The small molecule below binds the protein below.
Small molecule (SMILES): CC(=O)N[C@@H]1[C@@H](O)[C@H](O[C@@H]2O[C@H](CO)[C@@H](O[C@@H]3O[C@H](CO)[C@@H](O[C@@H]4O[C@H](CO)[C@@H](O[C@@H]5O[C@H](CO)[C@@H](O)[C@H](O)[C@H]5NC(C)=O)[C@H](O)[C@H]4NC(C)=O)[C@H](O)[C@H]3NC(C)=O)[C@H](O)[C@H]2NC(C)=O)[C@@H](CO)O[C@H]1O

Binding-site contacts:
Ligand atom O6 contacts residue TRP63 of chain 1.A at 3.4 Å.
Ligand atom N2 contacts residue ASP101 of chain 1.A at 2.8 Å (salt-bridge).
Ligand atom O4 contacts residue ASN59 of chain 1.A at 3.5 Å (h-bond).
Ligand atom C6 contacts residue ASP101 of chain 1.A at 3.3 Å.
Ligand atom O6 contacts residue ALA107 of chain 1.A at 3.4 Å (h-bond).
Ligand atom O5 contacts residue GLN35 of chain 1.A at 3.1 Å (h-bond).
Ligand atom C7 contacts residue GLY102 of chain 1.A at 3.6 Å.
Ligand atom O6 contacts residue TRP108 of chain 1.A at 3.2 Å.
Ligand atom O6 contacts residue TRP62 of chain 1.A at 3.0 Å (h-bond).
Ligand atom O6 contacts residue ASP101 of chain 1.A at 2.6 Å (salt-bridge).
Ligand atom O3 contacts residue ASN103 of chain 1.A at 3.4 Å (h-bond).
Ligand atom C6 contacts residue GLN57 of chain 1.A at 3.3 Å.
Ligand atom C3 contacts residue ASP101 of chain 1.A at 3.6 Å.
Ligand atom C1 contacts residue ALA107 of chain 1.A at 3.5 Å (hydrophobic).
Ligand atom C7 contacts residue ASP101 of chain 1.A at 3.5 Å.
Ligand atom C6 contacts residue ASN103 of chain 1.A at 3.6 Å.
Ligand atom C8 contacts residue ASP101 of chain 1.A at 3.4 Å.
Ligand atom C5 contacts residue GLN57 of chain 1.A at 3.5 Å.
Ligand atom O5 contacts residue ASN59 of chain 1.A at 3.3 Å (h-bond).
Ligand atom C7 contacts residue ASN46 of chain 1.A at 3.6 Å.
Ligand atom O6 contacts residue VAL109 of chain 1.A at 3.0 Å (h-bond).
Ligand atom O3 contacts residue TRP63 of chain 1.A at 3.3 Å (h-bond).
Ligand atom C8 contacts residue TRP108 of chain 1.A at 3.2 Å (hydrophobic).
Ligand atom N2 contacts residue ALA107 of chain 1.A at 2.9 Å (h-bond).
Ligand atom N2 contacts residue ASN46 of chain 1.A at 2.9 Å (h-bond).
Ligand atom C2 contacts residue ALA107 of chain 1.A at 3.4 Å (hydrophobic).
Ligand atom C8 contacts residue LEU75 of chain 1.A at 3.7 Å (hydrophobic).
Ligand atom O6 contacts residue ASN59 of chain 1.A at 3.5 Å (h-bond).
Ligand atom C3 contacts residue ALA107 of chain 1.A at 3.4 Å (hydrophobic).
Ligand atom O7 contacts residue ASN59 of chain 1.A at 2.9 Å (h-bond).
Ligand atom O5 contacts residue VAL109 of chain 1.A at 3.7 Å.
Ligand atom C6 contacts residue TRP63 of chain 1.A at 3.6 Å (hydrophobic).
Ligand atom O7 contacts residue TRP62 of chain 1.A at 3.6 Å.
Ligand atom O7 contacts residue GLY102 of chain 1.A at 3.4 Å.
Ligand atom C6 contacts residue GLN35 of chain 1.A at 3.5 Å.
Ligand atom C8 contacts residue ASN46 of chain 1.A at 3.5 Å.
Ligand atom O7 contacts residue TRP63 of chain 1.A at 3.1 Å.
Ligand atom O6 contacts residue GLN35 of chain 1.A at 2.8 Å (h-bond).
Ligand atom C8 contacts residue GLY102 of chain 1.A at 3.2 Å.
Ligand atom O7 contacts residue ILE58 of chain 1.A at 3.6 Å.

Sequence of chain 1.A:
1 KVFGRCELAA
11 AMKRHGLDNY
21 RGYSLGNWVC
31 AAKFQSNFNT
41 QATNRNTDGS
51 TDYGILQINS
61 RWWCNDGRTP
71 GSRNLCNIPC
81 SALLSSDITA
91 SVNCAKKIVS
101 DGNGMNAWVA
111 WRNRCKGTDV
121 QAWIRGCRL